Sequence of chain 1.A:
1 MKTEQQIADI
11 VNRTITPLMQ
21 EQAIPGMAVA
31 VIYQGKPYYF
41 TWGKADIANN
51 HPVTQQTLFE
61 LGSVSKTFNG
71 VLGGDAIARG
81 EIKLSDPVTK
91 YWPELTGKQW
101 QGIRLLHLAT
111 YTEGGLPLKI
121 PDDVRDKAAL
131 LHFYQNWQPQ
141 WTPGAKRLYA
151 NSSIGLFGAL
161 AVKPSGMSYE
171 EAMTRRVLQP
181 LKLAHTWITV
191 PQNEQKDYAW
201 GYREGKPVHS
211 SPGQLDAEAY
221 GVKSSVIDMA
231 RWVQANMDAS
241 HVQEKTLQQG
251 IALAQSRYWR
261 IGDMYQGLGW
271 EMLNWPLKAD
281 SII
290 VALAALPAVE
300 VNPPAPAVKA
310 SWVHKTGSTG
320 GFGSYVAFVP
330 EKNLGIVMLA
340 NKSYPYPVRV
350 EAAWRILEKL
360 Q

Binding-site contacts:
Ligand atom C7 contacts residue ASN151 of chain 1.A at 3.7 Å.
Ligand atom C17 contacts residue THR318 of chain 1.A at 3.7 Å.
Ligand atom C15 contacts residue TYR220 of chain 1.A at 3.5 Å (hydrophobic).
Ligand atom S16 contacts residue TYR220 of chain 1.A at 3.5 Å.
Ligand atom O4B contacts residue SER317 of chain 1.A at 3.4 Å (h-bond).
Ligand atom C6 contacts residue SER63 of chain 1.A at 3.0 Å.
Ligand atom C2 contacts residue LEU118 of chain 1.A at 3.6 Å (hydrophobic).
Ligand atom O12 contacts residue LYS119 of chain 1.A at 3.7 Å.
Ligand atom N5 contacts residue TYR149 of chain 1.A at 3.8 Å.
Ligand atom O17 contacts residue LYS119 of chain 1.A at 3.6 Å (salt-bridge).
Ligand atom N5 contacts residue SER63 of chain 1.A at 3.4 Å (h-bond).
Ligand atom C7 contacts residue SER63 of chain 1.A at 2.5 Å.
Ligand atom N18 contacts residue SER210 of chain 1.A at 3.7 Å.
Ligand atom C11 contacts residue LYS119 of chain 1.A at 3.8 Å.
Ligand atom O9 contacts residue SER317 of chain 1.A at 2.8 Å (h-bond).
Ligand atom C13 contacts residue SER317 of chain 1.A at 3.4 Å.
Ligand atom C8 contacts residue SER63 of chain 1.A at 1.4 Å.
Ligand atom S16 contacts residue SER210 of chain 1.A at 3.8 Å.
Ligand atom O9 contacts residue GLY62 of chain 1.A at 3.8 Å.
Ligand atom S1 contacts residue LYS119 of chain 1.A at 3.6 Å.
Ligand atom N19 contacts residue GLY319 of chain 1.A at 3.3 Å (h-bond).
Ligand atom C17 contacts residue GLY319 of chain 1.A at 3.4 Å.
Ligand atom C20 contacts residue SER317 of chain 1.A at 3.7 Å.
Ligand atom O12 contacts residue TYR220 of chain 1.A at 3.8 Å.
Ligand atom S1 contacts residue LEU118 of chain 1.A at 3.8 Å.
Ligand atom C14 contacts residue SER317 of chain 1.A at 3.8 Å.
Ligand atom C11 contacts residue SER317 of chain 1.A at 3.5 Å.
Ligand atom N16 contacts residue SER317 of chain 1.A at 3.7 Å.
Ligand atom O9 contacts residue GLY316 of chain 1.A at 3.4 Å.
Ligand atom O12 contacts residue ASN151 of chain 1.A at 2.6 Å (h-bond).
Ligand atom O2B contacts residue LYS119 of chain 1.A at 3.8 Å.
Ligand atom O9 contacts residue SER63 of chain 1.A at 2.2 Å (h-bond).
Ligand atom C8 contacts residue SER317 of chain 1.A at 3.7 Å.
Ligand atom N18 contacts residue GLY319 of chain 1.A at 3.0 Å (h-bond).
Ligand atom N10 contacts residue SER317 of chain 1.A at 3.1 Å (h-bond).
Ligand atom N10 contacts residue SER63 of chain 1.A at 3.7 Å.
Ligand atom N19 contacts residue THR318 of chain 1.A at 3.3 Å.
Ligand atom C14 contacts residue THR318 of chain 1.A at 3.8 Å.
Ligand atom C11 contacts residue ASN151 of chain 1.A at 3.8 Å.
Ligand atom C6 contacts residue TYR149 of chain 1.A at 3.7 Å (hydrophobic).

This small molecule binds to this protein.
Small molecule (SMILES): C=C1CS[C@H]([C@@H](C=O)NC(=O)/C(=N\OC(C)(C)C(=O)O)c2csc(N)n2)N=C1C(=O)O